Sequence of chain 1.B:
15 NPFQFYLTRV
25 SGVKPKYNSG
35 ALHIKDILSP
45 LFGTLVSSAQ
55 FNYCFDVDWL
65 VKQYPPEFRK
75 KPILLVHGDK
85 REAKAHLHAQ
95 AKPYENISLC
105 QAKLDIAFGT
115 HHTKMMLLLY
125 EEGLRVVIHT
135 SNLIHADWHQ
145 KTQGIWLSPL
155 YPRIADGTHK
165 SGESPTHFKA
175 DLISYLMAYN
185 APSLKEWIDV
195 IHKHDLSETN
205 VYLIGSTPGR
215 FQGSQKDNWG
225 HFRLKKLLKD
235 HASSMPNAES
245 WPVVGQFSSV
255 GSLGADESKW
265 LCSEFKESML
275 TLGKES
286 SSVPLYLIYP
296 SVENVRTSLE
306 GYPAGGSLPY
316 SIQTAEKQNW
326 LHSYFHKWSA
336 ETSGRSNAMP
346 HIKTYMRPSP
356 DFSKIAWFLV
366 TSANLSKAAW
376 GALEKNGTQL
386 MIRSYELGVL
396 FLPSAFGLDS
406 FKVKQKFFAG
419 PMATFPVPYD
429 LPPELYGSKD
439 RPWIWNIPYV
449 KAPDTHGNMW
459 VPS

Binding-site contacts:
Ligand atom C20 contacts residue HIS139 of chain 1.B at 4.0 Å.
Ligand atom C25 contacts residue HIS139 of chain 1.B at 4.3 Å.
Ligand atom N24 contacts residue HIS143 of chain 1.B at 4.4 Å.
Ligand atom O04 contacts residue ARG23 of chain 1.B at 3.3 Å (salt-bridge).
Ligand atom P02 contacts residue ARG23 of chain 1.B at 3.8 Å.
Ligand atom C05 contacts residue HIS143 of chain 1.B at 3.6 Å.
Ligand atom P02 contacts residue SER25 of chain 1.B at 3.6 Å.
Ligand atom N24 contacts residue HIS139 of chain 1.B at 4.2 Å.
Ligand atom C05 contacts residue SER25 of chain 1.B at 3.7 Å.
Ligand atom O03 contacts residue ARG23 of chain 1.B at 3.2 Å (salt-bridge).
Ligand atom C07 contacts residue HIS143 of chain 1.B at 3.9 Å.
Ligand atom C06 contacts residue SER25 of chain 1.B at 3.4 Å.
Ligand atom C06 contacts residue HIS143 of chain 1.B at 3.8 Å.
Ligand atom O04 contacts residue SER25 of chain 1.B at 2.5 Å (h-bond).
Ligand atom C08 contacts residue HIS143 of chain 1.B at 3.8 Å.
Ligand atom C25 contacts residue HIS143 of chain 1.B at 3.6 Å.
Ligand atom C26 contacts residue HIS143 of chain 1.B at 3.5 Å.
Ligand atom C19 contacts residue HIS139 of chain 1.B at 4.1 Å.
Ligand atom C07 contacts residue SER25 of chain 1.B at 4.3 Å.
Ligand atom C23 contacts residue HIS139 of chain 1.B at 4.1 Å.
Ligand atom C22 contacts residue HIS143 of chain 1.B at 3.8 Å.
Ligand atom C22 contacts residue HIS139 of chain 1.B at 3.9 Å.
Ligand atom C21 contacts residue HIS139 of chain 1.B at 3.9 Å.
Ligand atom O01 contacts residue ARG23 of chain 1.B at 4.4 Å.
Ligand atom C26 contacts residue HIS139 of chain 1.B at 4.5 Å.
Ligand atom O03 contacts residue SER25 of chain 1.B at 4.2 Å.
Ligand atom C23 contacts residue HIS143 of chain 1.B at 3.5 Å.

A protein and the small-molecule ligand that binds it are described below.
Small molecule (SMILES): O=P(O)(O)c1ccc(Nc2c(-c3ccccc3)nc3ccccn23)cc1